Binding-site contacts:
Ligand atom C1 contacts residue GLU433 of chain 1.A at 4.5 Å.
Ligand atom C1 contacts residue ALA437 of chain 1.A at 3.5 Å (hydrophobic).
Ligand atom O6 contacts residue LYS436 of chain 1.A at 4.1 Å.
Ligand atom O5 contacts residue LYS436 of chain 1.A at 3.8 Å.
Ligand atom C3 contacts residue LYS436 of chain 1.A at 4.1 Å.
Ligand atom C2 contacts residue ALA437 of chain 1.A at 4.0 Å (hydrophobic).
Ligand atom O5 contacts residue ALA437 of chain 1.A at 3.5 Å.
Ligand atom C2 contacts residue LYS436 of chain 1.A at 4.5 Å.

Sequence of chain 1.A:
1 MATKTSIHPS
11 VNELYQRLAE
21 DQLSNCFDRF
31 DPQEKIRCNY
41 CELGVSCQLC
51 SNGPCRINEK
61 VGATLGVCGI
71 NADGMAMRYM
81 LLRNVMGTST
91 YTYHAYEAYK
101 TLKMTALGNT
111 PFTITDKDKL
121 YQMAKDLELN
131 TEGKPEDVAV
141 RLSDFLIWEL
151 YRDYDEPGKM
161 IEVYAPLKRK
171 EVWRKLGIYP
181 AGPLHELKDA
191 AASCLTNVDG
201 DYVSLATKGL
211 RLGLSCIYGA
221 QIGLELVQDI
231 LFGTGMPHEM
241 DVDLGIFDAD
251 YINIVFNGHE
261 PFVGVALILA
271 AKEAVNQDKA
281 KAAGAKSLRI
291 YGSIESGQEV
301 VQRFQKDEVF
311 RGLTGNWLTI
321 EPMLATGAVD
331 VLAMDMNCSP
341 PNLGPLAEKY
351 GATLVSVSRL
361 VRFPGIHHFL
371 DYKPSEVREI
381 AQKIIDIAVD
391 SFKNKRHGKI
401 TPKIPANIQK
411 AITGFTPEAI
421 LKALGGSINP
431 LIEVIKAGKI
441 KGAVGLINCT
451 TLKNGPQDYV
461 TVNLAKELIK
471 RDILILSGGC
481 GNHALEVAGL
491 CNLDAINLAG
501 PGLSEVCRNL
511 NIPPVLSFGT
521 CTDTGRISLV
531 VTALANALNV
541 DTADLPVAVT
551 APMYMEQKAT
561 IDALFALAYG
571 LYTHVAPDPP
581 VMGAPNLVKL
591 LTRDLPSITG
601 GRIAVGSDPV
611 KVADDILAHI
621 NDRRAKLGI

This small molecule binds to this protein.
Small molecule (SMILES): C[C@@H](O)[C@@H](C)O